The protein below binds the small molecule below.
Small molecule (SMILES): CC(=O)N[C@@H]1[C@@H](O)[C@H](O)[C@@H](CO)O[C@H]1O

Binding-site contacts:
Ligand atom N2 contacts residue ASN568 of chain 1.A at 3.4 Å (h-bond).
Ligand atom C5 contacts residue ASN568 of chain 1.A at 3.8 Å.
Ligand atom O5 contacts residue ASN568 of chain 1.A at 2.4 Å (h-bond).
Ligand atom C3 contacts residue ASN568 of chain 1.A at 4.0 Å.
Ligand atom C1 contacts residue ASN568 of chain 1.A at 1.6 Å.
Ligand atom C4 contacts residue ASN568 of chain 1.A at 4.3 Å.
Ligand atom C2 contacts residue ASN568 of chain 1.A at 2.7 Å.

Sequence of chain 1.A:
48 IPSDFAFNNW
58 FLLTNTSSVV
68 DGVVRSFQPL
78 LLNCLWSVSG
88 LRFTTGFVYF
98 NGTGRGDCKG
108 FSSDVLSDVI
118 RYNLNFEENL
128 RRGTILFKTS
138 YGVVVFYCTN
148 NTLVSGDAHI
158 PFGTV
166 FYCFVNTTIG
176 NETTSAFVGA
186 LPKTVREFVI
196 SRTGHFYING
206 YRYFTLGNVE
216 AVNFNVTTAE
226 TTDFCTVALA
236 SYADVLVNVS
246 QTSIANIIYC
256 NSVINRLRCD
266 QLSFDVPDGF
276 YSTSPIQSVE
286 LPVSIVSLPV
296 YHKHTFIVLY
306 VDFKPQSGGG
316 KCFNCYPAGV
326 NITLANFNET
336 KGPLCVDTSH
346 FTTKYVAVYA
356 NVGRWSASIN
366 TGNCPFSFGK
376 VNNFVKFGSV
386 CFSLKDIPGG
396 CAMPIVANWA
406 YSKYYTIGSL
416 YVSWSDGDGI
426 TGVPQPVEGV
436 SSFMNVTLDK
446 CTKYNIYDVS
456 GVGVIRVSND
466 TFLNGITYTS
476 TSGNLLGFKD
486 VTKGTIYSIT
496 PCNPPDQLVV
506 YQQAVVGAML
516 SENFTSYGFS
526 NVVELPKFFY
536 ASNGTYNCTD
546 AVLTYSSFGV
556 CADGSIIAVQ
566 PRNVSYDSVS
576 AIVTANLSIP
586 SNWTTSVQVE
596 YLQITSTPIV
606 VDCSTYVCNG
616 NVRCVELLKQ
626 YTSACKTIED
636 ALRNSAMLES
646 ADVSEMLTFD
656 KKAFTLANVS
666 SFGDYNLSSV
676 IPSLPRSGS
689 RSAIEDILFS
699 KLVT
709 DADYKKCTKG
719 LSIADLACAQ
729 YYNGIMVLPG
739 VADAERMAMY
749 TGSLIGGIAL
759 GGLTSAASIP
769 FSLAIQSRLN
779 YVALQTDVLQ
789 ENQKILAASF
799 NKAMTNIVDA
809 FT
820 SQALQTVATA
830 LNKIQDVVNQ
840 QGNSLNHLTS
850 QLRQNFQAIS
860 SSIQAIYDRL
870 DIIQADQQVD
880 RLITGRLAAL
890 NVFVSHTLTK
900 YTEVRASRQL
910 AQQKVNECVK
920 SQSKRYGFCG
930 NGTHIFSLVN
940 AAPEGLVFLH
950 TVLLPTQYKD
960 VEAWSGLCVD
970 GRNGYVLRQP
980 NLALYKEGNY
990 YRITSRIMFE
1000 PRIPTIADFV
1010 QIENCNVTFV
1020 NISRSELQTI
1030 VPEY